Binding-site contacts:
Ligand atom C22 contacts residue J5F1 of chain 1.F at 4.1 Å.
Ligand atom C1 contacts residue CLR1 of chain 1.I at 4.1 Å.
Ligand atom C11 contacts residue LEU287 of chain 1.A at 4.4 Å (hydrophobic).
Ligand atom C18 contacts residue J5F1 of chain 1.F at 3.8 Å.
Ligand atom C12 contacts residue CLR1 of chain 1.I at 3.9 Å.
Ligand atom C18 contacts residue CYS291 of chain 1.A at 3.8 Å (hydrophobic).
Ligand atom O1 contacts residue J5F1 of chain 1.F at 4.4 Å.
Ligand atom C11 contacts residue CLR1 of chain 1.I at 4.0 Å.
Ligand atom C19 contacts residue LEU287 of chain 1.A at 3.8 Å (hydrophobic).
Ligand atom C26 contacts residue LEU294 of chain 1.A at 3.9 Å (hydrophobic).
Ligand atom C1 contacts residue J5F1 of chain 1.F at 4.5 Å.
Ligand atom C4 contacts residue CLR1 of chain 1.H at 3.9 Å.
Ligand atom C8 contacts residue CLR1 of chain 1.H at 4.2 Å.
Ligand atom C16 contacts residue CLR1 of chain 1.H at 4.0 Å.
Ligand atom C2 contacts residue CLR1 of chain 1.I at 4.2 Å.
Ligand atom C5 contacts residue CLR1 of chain 1.H at 3.7 Å.
Ligand atom C4 contacts residue J5F1 of chain 1.F at 4.4 Å.
Ligand atom C20 contacts residue CYS291 of chain 1.A at 4.1 Å (hydrophobic).
Ligand atom C22 contacts residue CYS291 of chain 1.A at 4.0 Å (hydrophobic).
Ligand atom C6 contacts residue CLR1 of chain 1.H at 2.9 Å.
Ligand atom C15 contacts residue CLR1 of chain 1.H at 3.3 Å.
Ligand atom C19 contacts residue J5F1 of chain 1.F at 3.5 Å.
Ligand atom C23 contacts residue CLR1 of chain 1.H at 3.7 Å.
Ligand atom C14 contacts residue CLR1 of chain 1.H at 4.5 Å.
Ligand atom C18 contacts residue LEU287 of chain 1.A at 3.7 Å (hydrophobic).
Ligand atom C2 contacts residue J5F1 of chain 1.F at 3.5 Å.
Ligand atom C7 contacts residue CLR1 of chain 1.H at 3.1 Å.

Sequence of chain 1.A:
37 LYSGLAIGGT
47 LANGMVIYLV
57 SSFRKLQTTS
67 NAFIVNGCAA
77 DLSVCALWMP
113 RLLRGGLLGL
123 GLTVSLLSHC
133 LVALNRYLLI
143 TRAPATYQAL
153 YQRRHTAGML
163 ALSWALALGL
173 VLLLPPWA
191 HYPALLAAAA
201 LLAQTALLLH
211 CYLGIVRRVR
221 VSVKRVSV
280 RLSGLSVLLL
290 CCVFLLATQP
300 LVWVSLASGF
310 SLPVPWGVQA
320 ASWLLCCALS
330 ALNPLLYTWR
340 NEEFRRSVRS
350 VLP

This protein binds this small molecule.
Small molecule (SMILES): CC(C)CCC[C@@H](C)[C@H]1CC[C@H]2[C@@H]3CC=C4C[C@@H](O)CC[C@]4(C)[C@H]3CC[C@]12C